A small-molecule ligand and the protein it binds are described below.
Small molecule (SMILES): CC(=O)N[C@@H]1[C@@H](O)[C@H](O)[C@@H](CO)O[C@H]1O

Binding-site contacts:
Ligand atom C1 contacts residue ASN327 of chain 1.B at 1.4 Å.
Ligand atom C3 contacts residue ASN327 of chain 1.B at 3.9 Å.
Ligand atom C4 contacts residue ASN327 of chain 1.B at 4.3 Å.
Ligand atom O5 contacts residue ASN327 of chain 1.B at 2.3 Å (h-bond).
Ligand atom C1 contacts residue GLN576 of chain 1.B at 4.5 Å.
Ligand atom N2 contacts residue ASN327 of chain 1.B at 2.4 Å (h-bond).
Ligand atom C5 contacts residue ASN327 of chain 1.B at 3.6 Å.
Ligand atom N2 contacts residue GLN576 of chain 1.B at 4.5 Å.
Ligand atom C7 contacts residue ASN327 of chain 1.B at 3.0 Å.
Ligand atom O7 contacts residue ASN327 of chain 1.B at 3.7 Å.
Ligand atom C2 contacts residue ASN327 of chain 1.B at 2.6 Å.
Ligand atom C8 contacts residue ASN327 of chain 1.B at 3.4 Å.

Sequence of chain 1.B:
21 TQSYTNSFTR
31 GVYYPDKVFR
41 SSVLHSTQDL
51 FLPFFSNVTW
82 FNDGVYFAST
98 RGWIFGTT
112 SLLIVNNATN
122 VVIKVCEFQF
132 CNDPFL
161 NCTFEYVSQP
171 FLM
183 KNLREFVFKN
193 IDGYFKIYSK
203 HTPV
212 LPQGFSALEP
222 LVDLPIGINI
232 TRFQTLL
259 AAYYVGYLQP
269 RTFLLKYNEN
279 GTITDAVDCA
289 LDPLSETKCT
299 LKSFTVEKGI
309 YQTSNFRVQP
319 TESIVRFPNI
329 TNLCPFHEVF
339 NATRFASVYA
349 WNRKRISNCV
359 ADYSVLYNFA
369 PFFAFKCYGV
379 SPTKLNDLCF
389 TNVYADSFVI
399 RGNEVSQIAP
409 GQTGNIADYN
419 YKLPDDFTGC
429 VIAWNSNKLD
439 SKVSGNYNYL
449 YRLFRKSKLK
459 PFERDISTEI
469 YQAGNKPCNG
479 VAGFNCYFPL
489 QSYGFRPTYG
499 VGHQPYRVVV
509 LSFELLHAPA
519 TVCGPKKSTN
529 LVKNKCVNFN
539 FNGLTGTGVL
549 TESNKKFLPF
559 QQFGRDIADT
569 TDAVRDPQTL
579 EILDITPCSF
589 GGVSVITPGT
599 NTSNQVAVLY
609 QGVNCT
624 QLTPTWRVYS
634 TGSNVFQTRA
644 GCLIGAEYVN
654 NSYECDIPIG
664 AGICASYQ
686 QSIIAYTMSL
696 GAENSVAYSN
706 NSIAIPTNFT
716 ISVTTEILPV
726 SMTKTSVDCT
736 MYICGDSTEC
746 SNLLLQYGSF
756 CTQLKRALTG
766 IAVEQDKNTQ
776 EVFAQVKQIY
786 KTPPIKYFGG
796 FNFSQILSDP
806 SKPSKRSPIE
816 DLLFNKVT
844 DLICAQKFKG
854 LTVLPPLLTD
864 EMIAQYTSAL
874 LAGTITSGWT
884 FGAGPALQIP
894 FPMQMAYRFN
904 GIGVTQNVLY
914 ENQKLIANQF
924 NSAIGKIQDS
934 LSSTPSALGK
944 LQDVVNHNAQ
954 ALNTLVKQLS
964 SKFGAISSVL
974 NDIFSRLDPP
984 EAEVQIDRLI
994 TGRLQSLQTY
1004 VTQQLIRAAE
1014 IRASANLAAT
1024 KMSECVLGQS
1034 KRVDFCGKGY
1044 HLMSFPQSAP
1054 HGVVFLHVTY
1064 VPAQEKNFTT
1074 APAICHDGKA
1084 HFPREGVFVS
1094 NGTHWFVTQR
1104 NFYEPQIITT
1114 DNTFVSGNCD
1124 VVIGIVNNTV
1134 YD